Binding-site contacts:
Ligand atom C7 contacts residue VAL20 of chain 1.A at 3.9 Å (hydrophobic).
Ligand atom C5 contacts residue ASN22 of chain 1.A at 3.4 Å.
Ligand atom C3 contacts residue ASN22 of chain 1.A at 3.6 Å.
Ligand atom C1 contacts residue ASN22 of chain 1.A at 1.6 Å.
Ligand atom C2 contacts residue ASN22 of chain 1.A at 2.3 Å.
Ligand atom O6 contacts residue THR24 of chain 1.A at 4.0 Å.
Ligand atom C8 contacts residue ASN22 of chain 1.A at 4.3 Å.
Ligand atom C6 contacts residue THR24 of chain 1.A at 3.1 Å.
Ligand atom O7 contacts residue VAL20 of chain 1.A at 2.9 Å.
Ligand atom C6 contacts residue GLY23 of chain 1.A at 4.4 Å.
Ligand atom C5 contacts residue THR24 of chain 1.A at 4.2 Å.
Ligand atom C4 contacts residue THR24 of chain 1.A at 4.3 Å.
Ligand atom C6 contacts residue ASN22 of chain 1.A at 4.4 Å.
Ligand atom N2 contacts residue ASN22 of chain 1.A at 3.0 Å (h-bond).
Ligand atom C7 contacts residue ASN22 of chain 1.A at 3.1 Å.
Ligand atom O5 contacts residue ASN22 of chain 1.A at 2.1 Å (h-bond).
Ligand atom C4 contacts residue ASN22 of chain 1.A at 3.9 Å.
Ligand atom O3 contacts residue ASN38 of chain 1.A at 4.1 Å.
Ligand atom O7 contacts residue ASN22 of chain 1.A at 2.0 Å (h-bond).
Ligand atom O5 contacts residue GLY23 of chain 1.A at 4.5 Å.

The protein below binds the small molecule below.
Small molecule (SMILES): CC(=O)N[C@@H]1[C@@H](O)[C@H](O)[C@@H](CO)O[C@H]1O

Sequence of chain 1.A:
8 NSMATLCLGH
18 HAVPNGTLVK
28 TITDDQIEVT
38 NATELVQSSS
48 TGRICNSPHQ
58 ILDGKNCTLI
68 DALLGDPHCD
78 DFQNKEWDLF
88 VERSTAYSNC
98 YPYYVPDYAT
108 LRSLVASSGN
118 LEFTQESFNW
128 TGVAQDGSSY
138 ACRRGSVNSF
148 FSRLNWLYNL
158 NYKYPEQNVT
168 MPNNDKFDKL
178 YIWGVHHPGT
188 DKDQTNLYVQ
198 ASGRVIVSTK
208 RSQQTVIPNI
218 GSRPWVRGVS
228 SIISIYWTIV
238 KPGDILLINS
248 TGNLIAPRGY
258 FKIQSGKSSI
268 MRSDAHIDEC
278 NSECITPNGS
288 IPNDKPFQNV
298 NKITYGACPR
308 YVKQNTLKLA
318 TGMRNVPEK